Sequence of chain 1.D:
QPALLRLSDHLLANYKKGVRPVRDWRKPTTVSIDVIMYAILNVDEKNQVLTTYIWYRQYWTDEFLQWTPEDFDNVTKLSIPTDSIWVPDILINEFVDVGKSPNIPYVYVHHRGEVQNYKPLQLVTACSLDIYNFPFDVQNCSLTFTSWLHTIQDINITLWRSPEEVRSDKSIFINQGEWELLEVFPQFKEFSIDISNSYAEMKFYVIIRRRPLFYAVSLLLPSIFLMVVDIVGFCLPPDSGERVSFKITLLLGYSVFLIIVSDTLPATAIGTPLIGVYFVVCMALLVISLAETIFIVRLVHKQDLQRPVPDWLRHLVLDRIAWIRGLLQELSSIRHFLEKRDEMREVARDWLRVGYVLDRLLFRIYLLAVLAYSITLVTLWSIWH

Sequence of chain 1.C:
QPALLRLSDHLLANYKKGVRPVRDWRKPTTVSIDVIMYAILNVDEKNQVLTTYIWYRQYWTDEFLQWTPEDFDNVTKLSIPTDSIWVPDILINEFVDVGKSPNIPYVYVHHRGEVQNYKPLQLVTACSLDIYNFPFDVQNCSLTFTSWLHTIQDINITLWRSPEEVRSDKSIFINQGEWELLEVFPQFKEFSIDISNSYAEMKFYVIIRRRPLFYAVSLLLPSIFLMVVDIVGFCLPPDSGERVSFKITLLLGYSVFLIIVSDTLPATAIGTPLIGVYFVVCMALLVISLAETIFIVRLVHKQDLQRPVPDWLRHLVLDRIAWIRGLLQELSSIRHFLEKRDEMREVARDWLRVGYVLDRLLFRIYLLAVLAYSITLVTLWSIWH

The protein below binds the small molecule below.
Small molecule (SMILES): CC(=O)N[C@@H]1[C@@H](O)[C@H](O)[C@@H](CO)O[C@H]1O

Binding-site contacts:
Ligand atom O6 contacts residue ASN74 of chain 1.C at 4.5 Å.
Ligand atom N2 contacts residue ASN74 of chain 1.C at 2.9 Å (h-bond).
Ligand atom O5 contacts residue ASN74 of chain 1.C at 2.4 Å (h-bond).
Ligand atom C1 contacts residue ASN74 of chain 1.C at 1.4 Å.
Ligand atom O7 contacts residue ASN74 of chain 1.C at 3.7 Å.
Ligand atom C2 contacts residue ASN74 of chain 1.C at 2.5 Å.
Ligand atom O7 contacts residue ARG26 of chain 1.D at 4.4 Å.
Ligand atom C7 contacts residue ASN74 of chain 1.C at 3.5 Å.
Ligand atom C5 contacts residue ASN74 of chain 1.C at 3.7 Å.
Ligand atom C8 contacts residue ASP73 of chain 1.C at 3.5 Å.
Ligand atom C4 contacts residue ASN74 of chain 1.C at 4.2 Å.
Ligand atom C3 contacts residue ASN74 of chain 1.C at 3.8 Å.